Sequence of chain 1.P:
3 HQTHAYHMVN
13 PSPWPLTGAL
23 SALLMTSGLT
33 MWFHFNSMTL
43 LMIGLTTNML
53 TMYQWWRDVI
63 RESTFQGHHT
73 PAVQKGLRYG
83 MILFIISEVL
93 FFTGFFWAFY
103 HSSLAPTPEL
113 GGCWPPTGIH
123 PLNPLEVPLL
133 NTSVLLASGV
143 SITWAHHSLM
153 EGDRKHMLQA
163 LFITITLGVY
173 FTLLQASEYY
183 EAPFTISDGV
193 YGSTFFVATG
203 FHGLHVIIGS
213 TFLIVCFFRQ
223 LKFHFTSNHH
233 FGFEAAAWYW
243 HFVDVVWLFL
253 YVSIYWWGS

This small molecule binds to this protein.
Small molecule (SMILES): CCCCCCCCCCO[C@@H]1O[C@H](CO)[C@@H](O[C@H]2O[C@H](CO)[C@@H](O)[C@H](O)[C@H]2O)[C@H](O)[C@H]1O

Sequence of chain 1.N:
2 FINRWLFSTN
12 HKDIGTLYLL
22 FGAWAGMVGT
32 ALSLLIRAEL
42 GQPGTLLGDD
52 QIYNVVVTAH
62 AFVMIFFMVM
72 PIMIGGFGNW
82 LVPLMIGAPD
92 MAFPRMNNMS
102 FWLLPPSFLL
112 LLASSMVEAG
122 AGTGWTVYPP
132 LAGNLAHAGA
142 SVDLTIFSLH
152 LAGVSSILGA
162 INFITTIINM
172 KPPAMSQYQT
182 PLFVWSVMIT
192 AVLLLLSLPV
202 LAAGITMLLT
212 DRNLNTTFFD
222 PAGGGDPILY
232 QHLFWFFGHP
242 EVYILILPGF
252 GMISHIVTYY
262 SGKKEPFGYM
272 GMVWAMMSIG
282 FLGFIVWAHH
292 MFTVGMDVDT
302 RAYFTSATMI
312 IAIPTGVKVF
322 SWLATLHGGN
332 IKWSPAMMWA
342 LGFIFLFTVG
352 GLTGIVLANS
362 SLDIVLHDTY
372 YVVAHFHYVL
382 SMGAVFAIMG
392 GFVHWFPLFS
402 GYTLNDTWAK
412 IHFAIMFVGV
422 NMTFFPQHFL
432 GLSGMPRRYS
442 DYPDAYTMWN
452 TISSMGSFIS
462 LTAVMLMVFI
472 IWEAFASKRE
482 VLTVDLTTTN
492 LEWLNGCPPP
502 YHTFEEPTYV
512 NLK

Binding-site contacts:
Ligand atom C37 contacts residue SER46 of chain 1.W at 3.5 Å.
Ligand atom C18 contacts residue PHE37 of chain 1.P at 3.4 Å (hydrophobic).
Ligand atom C40 contacts residue ALA114 of chain 1.N at 4.0 Å (hydrophobic).
Ligand atom C19 contacts residue CYS49 of chain 1.W at 4.0 Å (hydrophobic).
Ligand atom C28 contacts residue PHE37 of chain 1.P at 4.2 Å (hydrophobic).
Ligand atom C18 contacts residue CYS49 of chain 1.W at 4.0 Å (hydrophobic).
Ligand atom C3 contacts residue TRP52 of chain 1.W at 4.2 Å (hydrophobic).
Ligand atom C43 contacts residue LEU110 of chain 1.N at 3.5 Å (hydrophobic).
Ligand atom C40 contacts residue LEU50 of chain 1.W at 4.1 Å (hydrophobic).
Ligand atom C22 contacts residue CYS49 of chain 1.W at 3.7 Å (hydrophobic).
Ligand atom C28 contacts residue THR32 of chain 1.P at 4.1 Å.
Ligand atom C25 contacts residue PHE37 of chain 1.P at 3.5 Å (hydrophobic).
Ligand atom C34 contacts residue LEU145 of chain 1.N at 4.0 Å (hydrophobic).
Ligand atom O5 contacts residue TRP52 of chain 1.W at 3.8 Å.
Ligand atom C19 contacts residue PHE37 of chain 1.P at 3.6 Å (hydrophobic).
Ligand atom C43 contacts residue SER46 of chain 1.W at 3.6 Å.
Ligand atom C40 contacts residue SER46 of chain 1.W at 4.2 Å.
Ligand atom O49 contacts residue TYR45 of chain 1.W at 4.1 Å.
Ligand atom O7 contacts residue TRP52 of chain 1.W at 3.9 Å.
Ligand atom C37 contacts residue LEU50 of chain 1.W at 4.2 Å (hydrophobic).
Ligand atom C22 contacts residue PHE37 of chain 1.P at 3.5 Å (hydrophobic).
Ligand atom C25 contacts residue MET33 of chain 1.P at 4.0 Å (hydrophobic).
Ligand atom C57 contacts residue PHE37 of chain 1.P at 4.0 Å (hydrophobic).
Ligand atom O49 contacts residue TYR48 of chain 1.W at 3.2 Å.
Ligand atom C1 contacts residue CYS49 of chain 1.W at 4.1 Å (hydrophobic).
Ligand atom O5 contacts residue PHE37 of chain 1.P at 3.8 Å.
Ligand atom O49 contacts residue CYS49 of chain 1.W at 3.3 Å (h-bond).
Ligand atom C18 contacts residue MET33 of chain 1.P at 3.5 Å (hydrophobic).
Ligand atom C34 contacts residue ALA114 of chain 1.N at 4.2 Å (hydrophobic).
Ligand atom O61 contacts residue PHE37 of chain 1.P at 2.8 Å (h-bond).
Ligand atom C57 contacts residue TRP52 of chain 1.W at 3.6 Å (hydrophobic).
Ligand atom C6 contacts residue TRP52 of chain 1.W at 3.8 Å (hydrophobic).
Ligand atom C37 contacts residue SER29 of chain 1.P at 3.7 Å.
Ligand atom C4 contacts residue TRP52 of chain 1.W at 3.7 Å (hydrophobic).
Ligand atom C40 contacts residue SER29 of chain 1.P at 4.2 Å.
Ligand atom O55 contacts residue TYR48 of chain 1.W at 4.0 Å.
Ligand atom C22 contacts residue MET33 of chain 1.P at 4.1 Å (hydrophobic).
Ligand atom O16 contacts residue CYS49 of chain 1.W at 3.5 Å.
Ligand atom C25 contacts residue THR32 of chain 1.P at 4.3 Å.
Ligand atom C19 contacts residue MET33 of chain 1.P at 2.9 Å (hydrophobic).

Sequence of chain 1.W:
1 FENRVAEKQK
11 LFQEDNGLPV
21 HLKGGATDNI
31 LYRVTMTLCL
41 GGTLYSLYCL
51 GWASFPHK